Sequence of chain 1.A:
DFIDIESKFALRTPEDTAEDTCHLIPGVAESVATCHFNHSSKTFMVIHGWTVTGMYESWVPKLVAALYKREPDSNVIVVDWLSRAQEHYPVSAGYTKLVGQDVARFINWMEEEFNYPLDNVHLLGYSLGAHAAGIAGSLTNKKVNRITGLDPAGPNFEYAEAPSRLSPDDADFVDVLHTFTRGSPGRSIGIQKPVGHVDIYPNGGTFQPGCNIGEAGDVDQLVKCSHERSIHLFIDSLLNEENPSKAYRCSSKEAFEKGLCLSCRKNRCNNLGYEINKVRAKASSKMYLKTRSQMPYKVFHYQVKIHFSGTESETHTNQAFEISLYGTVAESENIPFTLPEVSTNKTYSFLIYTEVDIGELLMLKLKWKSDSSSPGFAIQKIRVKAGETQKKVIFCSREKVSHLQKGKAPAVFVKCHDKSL

A protein and the small-molecule ligand that binds it are described below.
Small molecule (SMILES): CC(=O)N[C@H]1[C@H](O[C@H]2[C@H](O)[C@@H](NC(C)=O)CO[C@@H]2CO)O[C@H](CO)[C@@H](O[C@@H]2O[C@H](CO)[C@@H](O)[C@H](O)[C@@H]2O)[C@@H]1O

Binding-site contacts:
Ligand atom N2 contacts residue ASN359 of chain 1.A at 2.9 Å (h-bond).
Ligand atom O3 contacts residue GLY324 of chain 1.A at 4.1 Å.
Ligand atom C2 contacts residue GLY324 of chain 1.A at 3.5 Å.
Ligand atom O4 contacts residue THR325 of chain 1.A at 4.5 Å.
Ligand atom C7 contacts residue GLY324 of chain 1.A at 3.9 Å.
Ligand atom C3 contacts residue THR325 of chain 1.A at 4.0 Å.
Ligand atom C8 contacts residue SER327 of chain 1.A at 3.7 Å.
Ligand atom O7 contacts residue ASN359 of chain 1.A at 3.3 Å (h-bond).
Ligand atom C3 contacts residue ASN359 of chain 1.A at 3.7 Å.
Ligand atom C5 contacts residue ASN359 of chain 1.A at 3.5 Å.
Ligand atom C4 contacts residue ASN359 of chain 1.A at 4.1 Å.
Ligand atom C7 contacts residue THR325 of chain 1.A at 3.9 Å.
Ligand atom C8 contacts residue THR325 of chain 1.A at 3.4 Å.
Ligand atom N2 contacts residue THR325 of chain 1.A at 3.6 Å (h-bond).
Ligand atom C8 contacts residue GLY324 of chain 1.A at 4.2 Å.
Ligand atom C2 contacts residue ASN359 of chain 1.A at 2.5 Å.
Ligand atom C6 contacts residue THR325 of chain 1.A at 4.3 Å.
Ligand atom C3 contacts residue GLY324 of chain 1.A at 3.6 Å.
Ligand atom N2 contacts residue GLY324 of chain 1.A at 2.9 Å (h-bond).
Ligand atom C8 contacts residue GLU326 of chain 1.A at 4.4 Å.
Ligand atom O5 contacts residue ASN359 of chain 1.A at 2.2 Å (h-bond).
Ligand atom C5 contacts residue THR325 of chain 1.A at 4.4 Å.
Ligand atom O3 contacts residue THR325 of chain 1.A at 3.6 Å (h-bond).
Ligand atom C1 contacts residue ASN359 of chain 1.A at 1.4 Å.
Ligand atom O5 contacts residue THR325 of chain 1.A at 3.6 Å (h-bond).
Ligand atom C1 contacts residue GLY324 of chain 1.A at 3.6 Å.
Ligand atom C7 contacts residue ASN359 of chain 1.A at 3.3 Å.